This protein binds this small molecule.
Small molecule (SMILES): CC(C)(Oc1ccc(Cl)cc1)C(=O)NCCS

Sequence of chain 2.B:
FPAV

Binding-site contacts:
Ligand atom C02 contacts residue PRO172 of chain 2.A at 4.2 Å (hydrophobic).
Ligand atom C03 contacts residue GLY176 of chain 2.A at 4.5 Å.
Ligand atom N09 contacts residue SG01 of chain 2.G at 4.3 Å.
Ligand atom CL1 contacts residue PRO172 of chain 2.A at 4.4 Å.
Ligand atom C10 contacts residue SG01 of chain 2.G at 3.6 Å.
Ligand atom S12 contacts residue PHE124 of chain 2.A at 4.2 Å.
Ligand atom C16 contacts residue VAL5 of chain 2.B at 4.2 Å (hydrophobic).
Ligand atom CL1 contacts residue VAL5 of chain 2.B at 4.4 Å.
Ligand atom C14 contacts residue ILE224 of chain 2.A at 4.3 Å (hydrophobic).
Ligand atom S12 contacts residue CYS47 of chain 2.A at 2.0 Å (h-bond).
Ligand atom N09 contacts residue CYS47 of chain 2.A at 4.4 Å.
Ligand atom CL1 contacts residue ILE173 of chain 2.A at 3.9 Å.
Ligand atom C03 contacts residue VAL5 of chain 2.B at 4.2 Å (hydrophobic).
Ligand atom C11 contacts residue VAL51 of chain 2.A at 3.7 Å (hydrophobic).
Ligand atom C15 contacts residue SG01 of chain 2.G at 4.2 Å.
Ligand atom C03 contacts residue PRO172 of chain 2.A at 3.2 Å (hydrophobic).
Ligand atom C14 contacts residue VAL5 of chain 2.B at 4.0 Å (hydrophobic).
Ligand atom C10 contacts residue CYS47 of chain 2.A at 3.5 Å (hydrophobic).
Ligand atom C02 contacts residue VAL5 of chain 2.B at 3.9 Å (hydrophobic).
Ligand atom CL1 contacts residue GLY176 of chain 2.A at 4.4 Å.
Ligand atom C17 contacts residue PHE124 of chain 2.A at 4.4 Å (hydrophobic).
Ligand atom CL1 contacts residue PHE124 of chain 2.A at 4.1 Å.
Ligand atom C04 contacts residue ILE224 of chain 2.A at 3.9 Å (hydrophobic).
Ligand atom CL1 contacts residue LYS127 of chain 2.A at 3.5 Å.
Ligand atom C15 contacts residue LEU223 of chain 2.A at 3.7 Å (hydrophobic).
Ligand atom O06 contacts residue ILE224 of chain 2.A at 4.1 Å.
Ligand atom C17 contacts residue VAL5 of chain 2.B at 3.8 Å (hydrophobic).
Ligand atom C05 contacts residue ILE224 of chain 2.A at 4.3 Å (hydrophobic).
Ligand atom C11 contacts residue CYS47 of chain 2.A at 3.2 Å (hydrophobic).
Ligand atom C04 contacts residue PRO172 of chain 2.A at 3.8 Å (hydrophobic).
Ligand atom C03 contacts residue ILE173 of chain 2.A at 4.1 Å (hydrophobic).

Sequence of chain 2.A:
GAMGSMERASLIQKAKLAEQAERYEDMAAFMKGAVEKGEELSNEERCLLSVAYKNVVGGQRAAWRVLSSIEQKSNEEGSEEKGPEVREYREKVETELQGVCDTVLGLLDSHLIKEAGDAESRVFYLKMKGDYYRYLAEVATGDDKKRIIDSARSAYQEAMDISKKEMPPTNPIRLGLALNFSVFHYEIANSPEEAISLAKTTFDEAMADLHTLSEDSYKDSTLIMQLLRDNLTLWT